Sequence of chain 2.A:
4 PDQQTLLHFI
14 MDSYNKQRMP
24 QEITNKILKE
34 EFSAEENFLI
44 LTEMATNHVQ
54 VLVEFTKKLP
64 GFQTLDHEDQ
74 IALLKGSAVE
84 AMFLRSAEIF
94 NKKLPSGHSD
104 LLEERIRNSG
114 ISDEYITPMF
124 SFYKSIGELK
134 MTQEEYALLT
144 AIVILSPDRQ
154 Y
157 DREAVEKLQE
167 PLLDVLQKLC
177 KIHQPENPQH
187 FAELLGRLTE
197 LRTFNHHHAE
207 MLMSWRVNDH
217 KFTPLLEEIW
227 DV

The protein below binds the small molecule below.
Small molecule (SMILES): CC(C)c1onc(-c2c(Cl)cccc2Cl)c1COc1ccc(-c2ccc3nc(C(=O)O)ccc3c2)cc1

Binding-site contacts:
Ligand atom C24 contacts residue THR27 of chain 2.A at 3.8 Å.
Ligand atom C20 contacts residue ILE92 of chain 2.A at 3.5 Å (hydrophobic).
Ligand atom O29 contacts residue ARG88 of chain 2.A at 2.9 Å (salt-bridge).
Ligand atom CL37 contacts residue MET85 of chain 2.A at 3.6 Å.
Ligand atom C20 contacts residue MET22 of chain 2.A at 3.7 Å (hydrophobic).
Ligand atom C25 contacts residue ILE92 of chain 2.A at 3.3 Å (hydrophobic).
Ligand atom C3 contacts residue TRP211 of chain 2.A at 3.8 Å (hydrophobic).
Ligand atom C34 contacts residue SER89 of chain 2.A at 3.8 Å.
Ligand atom C9 contacts residue LEU44 of chain 2.A at 3.5 Å (hydrophobic).
Ligand atom C23 contacts residue THR27 of chain 2.A at 3.3 Å.
Ligand atom O28 contacts residue SER99 of chain 2.A at 2.8 Å (h-bond).
Ligand atom C26 contacts residue ILE92 of chain 2.A at 3.6 Å (hydrophobic).
Ligand atom N6 contacts residue TRP211 of chain 2.A at 3.6 Å.
Ligand atom C3 contacts residue THR45 of chain 2.A at 3.5 Å.
Ligand atom N21 contacts residue MET22 of chain 2.A at 3.3 Å.
Ligand atom N6 contacts residue HIS204 of chain 2.A at 3.0 Å (h-bond).
Ligand atom C34 contacts residue PHE86 of chain 2.A at 3.6 Å (hydrophobic).
Ligand atom O5 contacts residue TRP211 of chain 2.A at 3.2 Å.
Ligand atom C1 contacts residue TRP226 of chain 2.A at 3.7 Å (hydrophobic).
Ligand atom C18 contacts residue HIS51 of chain 2.A at 3.7 Å.
Ligand atom C24 contacts residue ILE92 of chain 2.A at 3.6 Å (hydrophobic).
Ligand atom C3 contacts residue PHE41 of chain 2.A at 3.5 Å (hydrophobic).
Ligand atom C2 contacts residue LEU44 of chain 2.A at 3.8 Å (hydrophobic).
Ligand atom C19 contacts residue ARG88 of chain 2.A at 3.6 Å.
Ligand atom C35 contacts residue PHE86 of chain 2.A at 3.4 Å (hydrophobic).
Ligand atom C23 contacts residue SER99 of chain 2.A at 3.6 Å.
Ligand atom C22 contacts residue MET22 of chain 2.A at 3.7 Å (hydrophobic).
Ligand atom C2 contacts residue THR45 of chain 2.A at 3.7 Å.
Ligand atom C27 contacts residue ARG88 of chain 2.A at 3.6 Å.
Ligand atom O28 contacts residue LEU97 of chain 2.A at 3.4 Å.
Ligand atom C34 contacts residue TYR126 of chain 2.A at 3.4 Å (hydrophobic).
Ligand atom C27 contacts residue LEU97 of chain 2.A at 3.5 Å (hydrophobic).
Ligand atom C12 contacts residue ALA48 of chain 2.A at 3.7 Å (hydrophobic).
Ligand atom C1 contacts residue THR45 of chain 2.A at 3.8 Å.
Ligand atom C19 contacts residue HIS51 of chain 2.A at 3.8 Å.
Ligand atom C33 contacts residue TYR126 of chain 2.A at 3.5 Å (hydrophobic).
Ligand atom CL37 contacts residue HIS204 of chain 2.A at 3.5 Å.
Ligand atom O5 contacts residue HIS204 of chain 2.A at 3.6 Å.
Ligand atom CL32 contacts residue ILE114 of chain 2.A at 3.8 Å.
Ligand atom C33 contacts residue MET122 of chain 2.A at 3.9 Å (hydrophobic).